Sequence of chain 1.C:
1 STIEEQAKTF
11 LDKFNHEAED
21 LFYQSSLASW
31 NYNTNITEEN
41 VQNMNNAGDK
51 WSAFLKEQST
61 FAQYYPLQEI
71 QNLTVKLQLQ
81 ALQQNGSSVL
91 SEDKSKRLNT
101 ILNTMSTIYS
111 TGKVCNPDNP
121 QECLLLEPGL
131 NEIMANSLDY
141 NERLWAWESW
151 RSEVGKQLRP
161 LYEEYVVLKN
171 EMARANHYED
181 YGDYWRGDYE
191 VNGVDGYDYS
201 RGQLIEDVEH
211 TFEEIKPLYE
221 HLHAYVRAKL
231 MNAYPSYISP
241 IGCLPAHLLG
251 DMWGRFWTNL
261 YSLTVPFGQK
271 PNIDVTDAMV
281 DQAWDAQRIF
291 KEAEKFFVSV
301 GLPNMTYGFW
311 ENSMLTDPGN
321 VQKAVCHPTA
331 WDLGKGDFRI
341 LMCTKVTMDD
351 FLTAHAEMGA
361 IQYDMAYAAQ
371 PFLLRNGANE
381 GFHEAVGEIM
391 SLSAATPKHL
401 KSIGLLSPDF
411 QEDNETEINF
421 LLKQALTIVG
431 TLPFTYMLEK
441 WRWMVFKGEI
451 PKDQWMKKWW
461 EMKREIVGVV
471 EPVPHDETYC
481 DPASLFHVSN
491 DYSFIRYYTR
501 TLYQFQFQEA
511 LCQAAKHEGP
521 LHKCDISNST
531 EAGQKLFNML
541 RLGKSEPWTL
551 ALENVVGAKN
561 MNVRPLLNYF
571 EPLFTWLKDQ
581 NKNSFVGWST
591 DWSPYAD

A protein and the small-molecule ligand that binds it are described below.
Small molecule (SMILES): CC(=O)N[C@@H]1[C@@H](O)[C@H](O)[C@@H](CO)O[C@H]1O

Binding-site contacts:
Ligand atom C5 contacts residue ASN304 of chain 1.C at 3.4 Å.
Ligand atom C6 contacts residue GLU294 of chain 1.C at 3.9 Å.
Ligand atom C2 contacts residue ASN304 of chain 1.C at 2.5 Å.
Ligand atom C4 contacts residue ASN304 of chain 1.C at 4.0 Å.
Ligand atom O5 contacts residue ASN304 of chain 1.C at 2.0 Å (h-bond).
Ligand atom C8 contacts residue ASN304 of chain 1.C at 3.6 Å.
Ligand atom C6 contacts residue ASN304 of chain 1.C at 4.3 Å.
Ligand atom C3 contacts residue ASN304 of chain 1.C at 3.7 Å.
Ligand atom N2 contacts residue ASN304 of chain 1.C at 3.2 Å (h-bond).
Ligand atom O6 contacts residue LYS291 of chain 1.C at 4.5 Å.
Ligand atom C1 contacts residue ASN304 of chain 1.C at 1.4 Å.
Ligand atom O5 contacts residue GLU294 of chain 1.C at 4.5 Å.
Ligand atom C7 contacts residue ASN304 of chain 1.C at 3.7 Å.